Binding-site contacts:
Ligand atom C5 contacts residue ASN310 of chain 1.U at 3.6 Å.
Ligand atom N2 contacts residue ASN310 of chain 1.U at 2.9 Å (h-bond).
Ligand atom C1 contacts residue ASN310 of chain 1.U at 1.4 Å.
Ligand atom C7 contacts residue ASN310 of chain 1.U at 3.4 Å.
Ligand atom C1 contacts residue ILE331 of chain 1.U at 4.3 Å (hydrophobic).
Ligand atom C5 contacts residue ILE331 of chain 1.U at 4.5 Å (hydrophobic).
Ligand atom C2 contacts residue ASN310 of chain 1.U at 2.4 Å.
Ligand atom C6 contacts residue ILE331 of chain 1.U at 4.2 Å (hydrophobic).
Ligand atom O7 contacts residue ASN310 of chain 1.U at 3.5 Å (h-bond).
Ligand atom C8 contacts residue ASN310 of chain 1.U at 4.0 Å.
Ligand atom O5 contacts residue ILE331 of chain 1.U at 3.6 Å.
Ligand atom C3 contacts residue ASN310 of chain 1.U at 3.8 Å.
Ligand atom C8 contacts residue GLY439 of chain 1.U at 3.8 Å.
Ligand atom O5 contacts residue ASN310 of chain 1.U at 2.3 Å (h-bond).
Ligand atom C8 contacts residue GLN440 of chain 1.U at 3.7 Å.
Ligand atom C4 contacts residue ASN310 of chain 1.U at 4.2 Å.
Ligand atom O7 contacts residue GLN440 of chain 1.U at 3.6 Å.
Ligand atom C7 contacts residue GLN440 of chain 1.U at 4.2 Å.

Sequence of chain 1.U:
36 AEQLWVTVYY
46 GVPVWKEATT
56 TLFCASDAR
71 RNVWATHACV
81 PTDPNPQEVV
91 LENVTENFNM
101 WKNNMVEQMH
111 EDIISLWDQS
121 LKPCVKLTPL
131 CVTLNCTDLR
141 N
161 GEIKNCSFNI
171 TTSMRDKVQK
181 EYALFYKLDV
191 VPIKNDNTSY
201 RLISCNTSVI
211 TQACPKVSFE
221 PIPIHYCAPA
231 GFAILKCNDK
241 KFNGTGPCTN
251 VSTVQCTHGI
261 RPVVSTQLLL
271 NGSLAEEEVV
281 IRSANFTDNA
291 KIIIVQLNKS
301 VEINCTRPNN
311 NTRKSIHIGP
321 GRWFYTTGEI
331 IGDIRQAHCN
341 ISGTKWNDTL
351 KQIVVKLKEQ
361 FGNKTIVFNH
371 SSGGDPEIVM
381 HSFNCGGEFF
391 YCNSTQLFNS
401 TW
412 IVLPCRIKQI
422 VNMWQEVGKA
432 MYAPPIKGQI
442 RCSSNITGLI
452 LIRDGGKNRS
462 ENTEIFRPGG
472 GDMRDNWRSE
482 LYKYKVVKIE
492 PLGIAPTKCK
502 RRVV

A protein and the small-molecule ligand that binds it are described below.
Small molecule (SMILES): CC(=O)N[C@@H]1[C@@H](O)[C@H](O)[C@@H](CO)O[C@H]1O